This protein binds this small molecule.
Small molecule (SMILES): Cc1cn([C@H]2C[C@H](OP(=O)(O)O)[C@@H](CO[P](=O)(O)O[C@H]3C[C@H](n4ccc(N)nc4=O)O[C@@H]3CO[P](=O)(O)O[C@H]3C[C@H](n4cnc5c(N)ncnc54)O[C@@H]3CO[P](=O)(O)O[C@H]3C[C@H](n4cnc5c(=O)nc(N)[nH]c54)O[C@@H]3CO[P](=O)(O)O[C@H]3C[C@H](n4cnc5c(=O)nc(N)[nH]c54)O[C@@H]3CO)O2)c(=O)[nH]c1=O

Sequence of chain 1.G:
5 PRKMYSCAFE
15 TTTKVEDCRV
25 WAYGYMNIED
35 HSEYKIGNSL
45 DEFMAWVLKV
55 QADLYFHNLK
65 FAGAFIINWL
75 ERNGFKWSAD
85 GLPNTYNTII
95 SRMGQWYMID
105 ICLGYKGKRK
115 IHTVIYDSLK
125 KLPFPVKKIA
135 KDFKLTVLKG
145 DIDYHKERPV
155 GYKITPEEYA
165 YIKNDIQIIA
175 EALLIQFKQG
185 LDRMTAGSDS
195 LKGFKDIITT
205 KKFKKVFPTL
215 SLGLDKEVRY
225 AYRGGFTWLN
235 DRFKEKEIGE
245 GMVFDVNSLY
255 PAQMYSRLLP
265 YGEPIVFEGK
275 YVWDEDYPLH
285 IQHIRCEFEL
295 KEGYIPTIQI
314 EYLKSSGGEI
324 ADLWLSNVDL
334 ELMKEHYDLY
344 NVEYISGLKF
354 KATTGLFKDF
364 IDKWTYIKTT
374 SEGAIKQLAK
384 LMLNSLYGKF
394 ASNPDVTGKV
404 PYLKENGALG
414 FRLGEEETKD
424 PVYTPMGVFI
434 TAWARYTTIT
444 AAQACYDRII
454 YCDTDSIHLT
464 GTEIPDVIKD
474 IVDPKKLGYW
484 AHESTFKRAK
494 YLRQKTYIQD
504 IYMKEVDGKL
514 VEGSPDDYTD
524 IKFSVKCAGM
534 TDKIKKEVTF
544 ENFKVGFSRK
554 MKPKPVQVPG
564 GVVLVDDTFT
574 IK

Binding-site contacts:
Ligand atom O4' contacts residue LYS392 of chain 1.G at 3.3 Å.
Ligand atom C2' contacts residue GLY391 of chain 1.G at 3.3 Å.
Ligand atom C4' contacts residue TYR101 of chain 1.G at 3.8 Å (hydrophobic).
Ligand atom O6 contacts residue MET102 of chain 1.G at 3.7 Å.
Ligand atom O5' contacts residue TYR226 of chain 1.G at 3.9 Å.
Ligand atom OP2 contacts residue LYS422 of chain 1.G at 3.5 Å (salt-bridge).
Ligand atom P contacts residue SER192 of chain 1.G at 3.7 Å.
Ligand atom N2 contacts residue TYR120 of chain 1.G at 3.4 Å (h-bond).
Ligand atom C6 contacts residue MET102 of chain 1.G at 3.9 Å (hydrophobic).
Ligand atom OP1 contacts residue THR189 of chain 1.G at 3.7 Å.
Ligand atom C5' contacts residue ASN396 of chain 1.G at 3.9 Å.
Ligand atom C5' contacts residue THR189 of chain 1.G at 3.8 Å.
Ligand atom O5' contacts residue LYS392 of chain 1.G at 3.2 Å (salt-bridge).
Ligand atom OP1 contacts residue ARG223 of chain 1.G at 3.0 Å (salt-bridge).
Ligand atom N3 contacts residue ILE93 of chain 1.G at 3.6 Å.
Ligand atom O2 contacts residue GLY391 of chain 1.G at 3.4 Å.
Ligand atom OP1 contacts residue ASN396 of chain 1.G at 2.7 Å (h-bond).
Ligand atom OP2 contacts residue SER192 of chain 1.G at 3.8 Å.
Ligand atom O5' contacts residue ARG223 of chain 1.G at 3.8 Å.
Ligand atom N7 contacts residue ILE93 of chain 1.G at 3.8 Å.
Ligand atom C8 contacts residue LYS422 of chain 1.G at 3.5 Å.
Ligand atom C5 contacts residue ILE93 of chain 1.G at 3.7 Å (hydrophobic).
Ligand atom C1' contacts residue GLY391 of chain 1.G at 3.5 Å.
Ligand atom O3' contacts residue SER395 of chain 1.G at 3.6 Å.
Ligand atom C5' contacts residue ALA394 of chain 1.G at 3.6 Å (hydrophobic).
Ligand atom P contacts residue LYS392 of chain 1.G at 3.6 Å.
Ligand atom P contacts residue THR189 of chain 1.G at 3.5 Å.
Ligand atom P contacts residue LYS422 of chain 1.G at 3.9 Å.
Ligand atom O5' contacts residue LYS422 of chain 1.G at 3.9 Å.
Ligand atom OP2 contacts residue LYS392 of chain 1.G at 2.8 Å (salt-bridge).
Ligand atom O3' contacts residue TYR101 of chain 1.G at 3.5 Å.
Ligand atom C4' contacts residue SER395 of chain 1.G at 3.8 Å.
Ligand atom O3' contacts residue THR189 of chain 1.G at 3.8 Å.
Ligand atom OP1 contacts residue SER395 of chain 1.G at 3.7 Å.
Ligand atom OP1 contacts residue LYS422 of chain 1.G at 3.8 Å.
Ligand atom N7 contacts residue LYS422 of chain 1.G at 2.9 Å (salt-bridge).
Ligand atom OP2 contacts residue THR189 of chain 1.G at 2.6 Å (h-bond).
Ligand atom OP1 contacts residue SER192 of chain 1.G at 2.6 Å (h-bond).
Ligand atom N1 contacts residue MET102 of chain 1.G at 3.4 Å (h-bond).
Ligand atom N3 contacts residue MET188 of chain 1.G at 3.5 Å.